The small molecule below binds the protein below.
Small molecule (SMILES): Cn1ncc(C(=O)N2CCC2)c1C(=O)Nc1cc2nc(-c3ccccc3)cn2cc1C#N

Binding-site contacts:
Ligand atom C11 contacts residue GLY279 of chain 1.B at 3.6 Å.
Ligand atom C10 contacts residue PHE283 of chain 1.B at 3.5 Å (hydrophobic).
Ligand atom C29 contacts residue TYR247 of chain 1.B at 3.8 Å (hydrophobic).
Ligand atom N12 contacts residue PHE283 of chain 1.B at 3.7 Å.
Ligand atom C5 contacts residue PHE283 of chain 1.B at 3.8 Å (hydrophobic).
Ligand atom C3 contacts residue MET267 of chain 1.B at 3.4 Å (hydrophobic).
Ligand atom C7 contacts residue PHE283 of chain 1.B at 3.4 Å (hydrophobic).
Ligand atom C8 contacts residue MET267 of chain 1.B at 3.7 Å (hydrophobic).
Ligand atom C32 contacts residue PRO266 of chain 1.B at 3.8 Å (hydrophobic).
Ligand atom C24 contacts residue HIS79 of chain 1.B at 3.5 Å.
Ligand atom C23 contacts residue MET267 of chain 1.B at 3.6 Å (hydrophobic).
Ligand atom C3 contacts residue TYR247 of chain 1.B at 3.3 Å (hydrophobic).
Ligand atom N6 contacts residue MET267 of chain 1.B at 3.5 Å.
Ligand atom N6 contacts residue TYR247 of chain 1.B at 2.6 Å (h-bond).
Ligand atom C7 contacts residue MET267 of chain 1.B at 3.4 Å (hydrophobic).
Ligand atom C30 contacts residue VAL276 of chain 1.B at 3.7 Å (hydrophobic).
Ligand atom N20 contacts residue PHE283 of chain 1.B at 3.1 Å.
Ligand atom C19 contacts residue PHE283 of chain 1.B at 2.9 Å (hydrophobic).
Ligand atom C11 contacts residue TYR247 of chain 1.B at 3.7 Å (hydrophobic).
Ligand atom C14 contacts residue MET267 of chain 1.B at 3.2 Å (hydrophobic).
Ligand atom C29 contacts residue MET267 of chain 1.B at 3.6 Å (hydrophobic).
Ligand atom N12 contacts residue ILE246 of chain 1.B at 3.6 Å.
Ligand atom C31 contacts residue PRO266 of chain 1.B at 3.5 Å (hydrophobic).
Ligand atom C8 contacts residue TYR247 of chain 1.B at 3.5 Å (hydrophobic).
Ligand atom C8 contacts residue GLN280 of chain 1.B at 3.8 Å.
Ligand atom C27 contacts residue ILE246 of chain 1.B at 3.7 Å (hydrophobic).
Ligand atom N17 contacts residue PHE283 of chain 1.B at 3.2 Å.
Ligand atom N13 contacts residue ILE246 of chain 1.B at 3.6 Å.
Ligand atom C32 contacts residue GLU275 of chain 1.B at 3.2 Å.
Ligand atom C30 contacts residue GLU275 of chain 1.B at 3.4 Å.
Ligand atom N4 contacts residue MET267 of chain 1.B at 3.2 Å (h-bond).
Ligand atom C11 contacts residue MET267 of chain 1.B at 3.5 Å (hydrophobic).
Ligand atom C15 contacts residue LEU229 of chain 1.B at 3.5 Å (hydrophobic).
Ligand atom C2 contacts residue PHE283 of chain 1.B at 3.6 Å (hydrophobic).
Ligand atom C16 contacts residue MET267 of chain 1.B at 3.5 Å (hydrophobic).
Ligand atom O21 contacts residue GLN280 of chain 1.B at 3.0 Å (h-bond).
Ligand atom C27 contacts residue PHE283 of chain 1.B at 3.8 Å (hydrophobic).
Ligand atom C23 contacts residue GLY279 of chain 1.B at 3.4 Å.
Ligand atom C10 contacts residue MET267 of chain 1.B at 3.6 Å (hydrophobic).
Ligand atom C28 contacts residue GLY279 of chain 1.B at 3.7 Å.

Sequence of chain 1.B:
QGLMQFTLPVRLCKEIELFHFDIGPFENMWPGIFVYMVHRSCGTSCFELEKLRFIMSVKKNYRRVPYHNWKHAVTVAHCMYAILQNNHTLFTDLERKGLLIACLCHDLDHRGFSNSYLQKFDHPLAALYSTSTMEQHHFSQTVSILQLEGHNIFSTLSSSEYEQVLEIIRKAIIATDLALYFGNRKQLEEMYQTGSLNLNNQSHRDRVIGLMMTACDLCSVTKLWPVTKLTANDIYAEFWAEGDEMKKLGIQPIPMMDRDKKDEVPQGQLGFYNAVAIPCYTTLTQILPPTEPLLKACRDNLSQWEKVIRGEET